Sequence of chain 1.J:
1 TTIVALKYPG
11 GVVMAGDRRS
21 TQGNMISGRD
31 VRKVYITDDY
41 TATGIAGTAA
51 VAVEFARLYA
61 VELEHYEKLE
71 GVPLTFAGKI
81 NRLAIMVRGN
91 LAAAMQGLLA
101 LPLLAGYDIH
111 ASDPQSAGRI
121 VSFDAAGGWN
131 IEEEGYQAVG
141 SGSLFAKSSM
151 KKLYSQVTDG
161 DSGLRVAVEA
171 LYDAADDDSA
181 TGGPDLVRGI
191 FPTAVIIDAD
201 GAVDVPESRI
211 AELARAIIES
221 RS

Binding-site contacts:
Ligand atom C16 contacts residue ALA49 of chain 1.J at 3.4 Å (hydrophobic).
Ligand atom F41 contacts residue VAL31 of chain 1.J at 3.5 Å.
Ligand atom N03 contacts residue THR21 of chain 1.J at 2.7 Å (h-bond).
Ligand atom O05 contacts residue ALA49 of chain 1.J at 2.9 Å (h-bond).
Ligand atom C37 contacts residue ALA52 of chain 1.J at 3.4 Å (hydrophobic).
Ligand atom C33 contacts residue THR1 of chain 1.J at 3.2 Å.
Ligand atom F41 contacts residue ALA49 of chain 1.J at 3.4 Å.
Ligand atom C18 contacts residue ASN130 of chain 1.K at 3.5 Å.
Ligand atom C30 contacts residue CIT1 of chain 1.QA at 3.6 Å.
Ligand atom C13 contacts residue GLY128 of chain 1.K at 3.5 Å.
Ligand atom C36 contacts residue ALA52 of chain 1.J at 3.4 Å (hydrophobic).
Ligand atom C20 contacts residue SER20 of chain 1.J at 3.6 Å.
Ligand atom C40 contacts residue VAL31 of chain 1.J at 3.6 Å (hydrophobic).
Ligand atom C19 contacts residue ASN130 of chain 1.K at 3.5 Å.
Ligand atom C07 contacts residue ASP124 of chain 1.K at 3.5 Å.
Ligand atom C19 contacts residue SER20 of chain 1.J at 3.4 Å.
Ligand atom O09 contacts residue SER27 of chain 1.J at 2.9 Å (h-bond).
Ligand atom C30 contacts residue GLY47 of chain 1.J at 3.6 Å.
Ligand atom N32 contacts residue GLY47 of chain 1.J at 2.7 Å (h-bond).
Ligand atom N10 contacts residue ASP124 of chain 1.K at 3.6 Å.
Ligand atom N29 contacts residue ASP124 of chain 1.K at 3.3 Å.
Ligand atom O09 contacts residue GLN22 of chain 1.J at 3.5 Å.
Ligand atom C01 contacts residue CIT1 of chain 1.QA at 3.1 Å.
Ligand atom C35 contacts residue ILE45 of chain 1.J at 3.5 Å (hydrophobic).
Ligand atom C12 contacts residue PHE123 of chain 1.K at 3.6 Å (hydrophobic).
Ligand atom C17 contacts residue ALA49 of chain 1.J at 3.5 Å (hydrophobic).
Ligand atom N32 contacts residue CIT1 of chain 1.QA at 3.4 Å (h-bond).
Ligand atom C06 contacts residue THR21 of chain 1.J at 3.6 Å.
Ligand atom C14 contacts residue ASP124 of chain 1.K at 3.3 Å.
Ligand atom C16 contacts residue TRP129 of chain 1.K at 3.5 Å (hydrophobic).
Ligand atom C33 contacts residue CIT1 of chain 1.QA at 3.5 Å.
Ligand atom C36 contacts residue ILE45 of chain 1.J at 3.2 Å (hydrophobic).
Ligand atom O28 contacts residue ALA126 of chain 1.K at 3.5 Å (h-bond).
Ligand atom C02 contacts residue GLY47 of chain 1.J at 3.5 Å.
Ligand atom O31 contacts residue THR21 of chain 1.J at 3.0 Å (h-bond).
Ligand atom F38 contacts residue ALA52 of chain 1.J at 3.2 Å.
Ligand atom O31 contacts residue SER20 of chain 1.J at 3.4 Å.
Ligand atom N21 contacts residue ASP124 of chain 1.K at 2.9 Å (salt-bridge).
Ligand atom C04 contacts residue THR21 of chain 1.J at 3.6 Å.
Ligand atom C39 contacts residue VAL31 of chain 1.J at 3.3 Å (hydrophobic).

A small-molecule ligand and the protein it binds are described below.
Small molecule (SMILES): Cc1cc(C(=O)N[C@@H](CC(=O)N2CCC[C@@H]2c2ccccc2)C(=O)N[C@@H](C)C(=O)NCc2ccc(F)cc2F)no1

Sequence of chain 1.K:
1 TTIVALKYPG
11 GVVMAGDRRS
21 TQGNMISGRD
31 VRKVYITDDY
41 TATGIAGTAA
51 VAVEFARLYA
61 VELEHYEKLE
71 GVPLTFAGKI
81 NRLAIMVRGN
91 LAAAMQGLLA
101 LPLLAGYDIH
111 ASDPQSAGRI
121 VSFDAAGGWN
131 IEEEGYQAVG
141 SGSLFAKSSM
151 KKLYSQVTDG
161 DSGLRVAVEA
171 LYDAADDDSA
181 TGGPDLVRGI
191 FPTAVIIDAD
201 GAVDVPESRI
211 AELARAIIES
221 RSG